Binding-site contacts:
Ligand atom N2 contacts residue ASN126 of chain 3.A at 2.9 Å (h-bond).
Ligand atom C4 contacts residue ASN126 of chain 3.A at 4.2 Å.
Ligand atom C1 contacts residue ASN126 of chain 3.A at 1.4 Å.
Ligand atom C5 contacts residue ASN126 of chain 3.A at 3.7 Å.
Ligand atom O7 contacts residue TYR127 of chain 3.A at 4.2 Å.
Ligand atom C2 contacts residue ASN126 of chain 3.A at 2.5 Å.
Ligand atom O7 contacts residue ASN126 of chain 3.A at 4.5 Å.
Ligand atom C8 contacts residue GLU123 of chain 3.A at 3.3 Å.
Ligand atom O5 contacts residue ASN126 of chain 3.A at 2.4 Å (h-bond).
Ligand atom C3 contacts residue ASN126 of chain 3.A at 3.8 Å.
Ligand atom C8 contacts residue ASN126 of chain 3.A at 4.3 Å.
Ligand atom C8 contacts residue TYR127 of chain 3.A at 4.4 Å (hydrophobic).
Ligand atom C7 contacts residue ASN126 of chain 3.A at 3.9 Å.

Sequence of chain 3.A:
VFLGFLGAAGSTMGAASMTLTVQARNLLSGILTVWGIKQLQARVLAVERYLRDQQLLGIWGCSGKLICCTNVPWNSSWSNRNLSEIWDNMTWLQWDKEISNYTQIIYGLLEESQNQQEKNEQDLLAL

The small molecule below binds the protein below.
Small molecule (SMILES): CC(=O)N[C@@H]1[C@@H](O)[C@H](O)[C@@H](CO)O[C@H]1O